Sequence of chain 9.I:
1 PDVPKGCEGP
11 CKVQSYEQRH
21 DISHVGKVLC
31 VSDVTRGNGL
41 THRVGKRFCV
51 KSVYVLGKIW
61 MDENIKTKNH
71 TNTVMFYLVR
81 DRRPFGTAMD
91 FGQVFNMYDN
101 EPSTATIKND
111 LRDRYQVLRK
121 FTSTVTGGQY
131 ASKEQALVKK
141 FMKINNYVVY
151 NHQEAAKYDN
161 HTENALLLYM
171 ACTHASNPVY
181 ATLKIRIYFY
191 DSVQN

Binding-site contacts:
Ligand atom OP1 contacts residue ARG119 of chain 9.G at 3.5 Å.
Ligand atom C4' contacts residue ARG82 of chain 9.G at 3.6 Å.
Ligand atom C4' contacts residue VAL117 of chain 9.G at 3.6 Å (hydrophobic).
Ligand atom OP2 contacts residue LYS120 of chain 9.G at 2.9 Å (salt-bridge).
Ligand atom C2' contacts residue CYS11 of chain 9.I at 3.6 Å (hydrophobic).
Ligand atom N6 contacts residue PHE141 of chain 9.I at 3.5 Å.
Ligand atom O3' contacts residue ARG47 of chain 9.U at 3.4 Å (salt-bridge).
Ligand atom O3' contacts residue ARG119 of chain 9.G at 3.6 Å.
Ligand atom C5' contacts residue ARG47 of chain 9.U at 3.4 Å.
Ligand atom N1 contacts residue PHE141 of chain 9.I at 3.6 Å.
Ligand atom C5' contacts residue ASP113 of chain 9.G at 3.5 Å.
Ligand atom C5 contacts residue PHE141 of chain 9.I at 3.4 Å (hydrophobic).
Ligand atom O3' contacts residue ARG82 of chain 9.G at 3.1 Å (salt-bridge).
Ligand atom O4' contacts residue GLN116 of chain 9.G at 3.4 Å.
Ligand atom O3' contacts residue ASP113 of chain 9.G at 3.6 Å.
Ligand atom OP1 contacts residue ARG47 of chain 9.U at 3.3 Å (salt-bridge).
Ligand atom O2 contacts residue TYR188 of chain 9.I at 3.1 Å.
Ligand atom OP2 contacts residue ASN195 of chain 9.U at 3.5 Å.
Ligand atom OP2 contacts residue ARG186 of chain 9.I at 2.9 Å (salt-bridge).
Ligand atom N4 contacts residue SER52 of chain 9.I at 3.5 Å (h-bond).
Ligand atom C2' contacts residue TYR188 of chain 9.I at 3.1 Å (hydrophobic).
Ligand atom O3' contacts residue TYR188 of chain 9.I at 3.0 Å (h-bond).
Ligand atom C5 contacts residue TYR190 of chain 9.I at 3.6 Å (hydrophobic).
Ligand atom OP2 contacts residue TYR54 of chain 9.I at 2.8 Å (h-bond).
Ligand atom C6 contacts residue PHE141 of chain 9.I at 3.5 Å (hydrophobic).
Ligand atom C3' contacts residue TYR188 of chain 9.I at 3.2 Å (hydrophobic).
Ligand atom C5' contacts residue ARG112 of chain 9.G at 3.6 Å.
Ligand atom P contacts residue TYR188 of chain 9.I at 3.4 Å.
Ligand atom OP1 contacts residue LYS120 of chain 9.G at 2.9 Å (salt-bridge).
Ligand atom OP2 contacts residue TYR188 of chain 9.I at 2.7 Å (h-bond).
Ligand atom C4 contacts residue PHE141 of chain 9.I at 3.5 Å (hydrophobic).
Ligand atom N7 contacts residue PHE141 of chain 9.I at 3.4 Å.
Ligand atom OP1 contacts residue ARG82 of chain 9.G at 3.6 Å.
Ligand atom OP1 contacts residue ARG112 of chain 9.G at 2.9 Å (salt-bridge).
Ligand atom N4 contacts residue LYS51 of chain 9.I at 3.5 Å.
Ligand atom OP1 contacts residue ASP113 of chain 9.G at 2.9 Å (salt-bridge).
Ligand atom OP1 contacts residue VAL117 of chain 9.G at 3.6 Å.
Ligand atom O5' contacts residue ARG112 of chain 9.G at 3.3 Å.
Ligand atom O4' contacts residue ARG80 of chain 9.G at 3.2 Å (salt-bridge).
Ligand atom OP2 contacts residue ASN195 of chain 9.U at 2.8 Å (h-bond).

This small molecule binds to this protein.
Small molecule (SMILES): Nc1ccn([C@H]2C[C@H](O[P](=O)(O)OC[C@H]3O[C@@H](n4cnc5c(N)ncnc54)C[C@@H]3O[P](=O)(O)OC[C@H]3O[C@@H](n4ccc(N)nc4=O)C[C@@H]3O)[C@@H](CO[P](=O)(O)O[C@H]3C[C@H](n4ccc(N)nc4=O)O[C@@H]3CO[P](=O)(O)O[C@H]3C[C@H](n4cnc5c(N)ncnc54)O[C@@H]3CO[P](=O)(O)O[C@H]3C[C@H](n4cnc5c(N)ncnc54)O[C@@H]3CO[P](=O)(O)O[C@H]3C[C@H](n4ccc(N)nc4=O)O[C@@H]3COP(=O)=O)O2)c(=O)n1

Sequence of chain 9.U:
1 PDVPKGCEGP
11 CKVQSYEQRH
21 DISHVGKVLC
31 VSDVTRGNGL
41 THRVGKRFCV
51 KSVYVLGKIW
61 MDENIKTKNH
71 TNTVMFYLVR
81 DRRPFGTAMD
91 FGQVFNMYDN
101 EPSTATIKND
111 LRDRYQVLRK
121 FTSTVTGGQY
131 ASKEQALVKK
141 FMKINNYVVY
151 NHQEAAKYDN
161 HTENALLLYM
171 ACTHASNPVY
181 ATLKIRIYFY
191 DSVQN

Sequence of chain 9.G:
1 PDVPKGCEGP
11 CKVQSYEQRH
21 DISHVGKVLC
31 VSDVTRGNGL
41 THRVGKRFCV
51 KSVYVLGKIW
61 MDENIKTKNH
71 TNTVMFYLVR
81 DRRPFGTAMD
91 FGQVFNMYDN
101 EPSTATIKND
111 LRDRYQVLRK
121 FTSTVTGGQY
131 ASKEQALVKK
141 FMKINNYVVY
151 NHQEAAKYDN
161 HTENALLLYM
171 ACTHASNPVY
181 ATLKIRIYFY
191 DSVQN